The small molecule below binds the protein below.
Small molecule (SMILES): CC(=O)N[C@@H]1[C@@H](O)[C@H](O[C@H]2[C@H](O)[C@@H](NC(C)=O)CO[C@@H]2CO)[C@@H](CO)O[C@H]1O

Binding-site contacts:
Ligand atom O7 contacts residue ASN76 of chain 1.B at 3.7 Å.
Ligand atom C8 contacts residue ASN76 of chain 1.B at 3.5 Å.
Ligand atom C2 contacts residue ASN76 of chain 1.B at 3.6 Å.
Ligand atom C1 contacts residue ASN76 of chain 1.B at 3.4 Å.
Ligand atom O5 contacts residue ASN76 of chain 1.B at 4.5 Å.
Ligand atom N2 contacts residue ASN76 of chain 1.B at 3.0 Å (h-bond).
Ligand atom C7 contacts residue ASN76 of chain 1.B at 3.2 Å.

Sequence of chain 1.B:
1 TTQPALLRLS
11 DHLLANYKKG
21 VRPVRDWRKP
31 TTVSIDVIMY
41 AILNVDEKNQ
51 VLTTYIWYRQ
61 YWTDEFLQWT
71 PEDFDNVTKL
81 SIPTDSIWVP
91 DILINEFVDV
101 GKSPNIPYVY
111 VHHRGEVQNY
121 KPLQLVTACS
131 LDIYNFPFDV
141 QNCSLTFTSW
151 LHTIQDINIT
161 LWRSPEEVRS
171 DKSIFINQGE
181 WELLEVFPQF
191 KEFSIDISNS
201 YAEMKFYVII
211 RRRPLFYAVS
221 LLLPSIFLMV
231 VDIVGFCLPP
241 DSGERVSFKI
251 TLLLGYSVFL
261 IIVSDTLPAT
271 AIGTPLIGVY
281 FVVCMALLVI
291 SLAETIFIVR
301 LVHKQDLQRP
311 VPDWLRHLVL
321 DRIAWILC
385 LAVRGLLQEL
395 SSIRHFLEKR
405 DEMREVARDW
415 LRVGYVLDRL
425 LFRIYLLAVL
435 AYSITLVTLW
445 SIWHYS